Binding-site contacts:
Ligand atom C2 contacts residue ASN175 of chain 13.F at 2.4 Å.
Ligand atom C1 contacts residue GLU174 of chain 13.F at 4.1 Å.
Ligand atom O5 contacts residue ASN175 of chain 13.F at 2.4 Å (h-bond).
Ligand atom C6 contacts residue NAG1 of chain 13.K at 4.2 Å.
Ligand atom C4 contacts residue NAG1 of chain 13.K at 3.5 Å.
Ligand atom O7 contacts residue ASN175 of chain 13.F at 3.5 Å (h-bond).
Ligand atom N2 contacts residue ASN175 of chain 13.F at 2.9 Å (h-bond).
Ligand atom O5 contacts residue GLU174 of chain 13.F at 3.5 Å (salt-bridge).
Ligand atom C3 contacts residue NAG1 of chain 13.K at 3.7 Å.
Ligand atom C1 contacts residue THR85 of chain 13.F at 3.8 Å.
Ligand atom O5 contacts residue THR85 of chain 13.F at 4.3 Å.
Ligand atom O6 contacts residue PHE173 of chain 13.F at 4.0 Å.
Ligand atom C4 contacts residue ASN175 of chain 13.F at 4.2 Å.
Ligand atom C7 contacts residue ASN175 of chain 13.F at 3.4 Å.
Ligand atom C5 contacts residue THR85 of chain 13.F at 4.0 Å.
Ligand atom C8 contacts residue PRO86 of chain 13.F at 3.6 Å (hydrophobic).
Ligand atom C3 contacts residue ASN175 of chain 13.F at 3.8 Å.
Ligand atom N2 contacts residue PRO86 of chain 13.F at 3.9 Å.
Ligand atom C8 contacts residue GLU87 of chain 13.F at 3.6 Å.
Ligand atom C8 contacts residue ASN175 of chain 13.F at 4.5 Å.
Ligand atom O6 contacts residue THR85 of chain 13.F at 4.4 Å.
Ligand atom O6 contacts residue GLU174 of chain 13.F at 3.8 Å.
Ligand atom O3 contacts residue NAG1 of chain 13.K at 3.9 Å.
Ligand atom C1 contacts residue ASN175 of chain 13.F at 1.4 Å.
Ligand atom C5 contacts residue ASN175 of chain 13.F at 3.6 Å.
Ligand atom C3 contacts residue THR85 of chain 13.F at 4.4 Å.
Ligand atom C2 contacts residue THR85 of chain 13.F at 4.5 Å.
Ligand atom C5 contacts residue NAG1 of chain 13.K at 3.8 Å.
Ligand atom C8 contacts residue ARG88 of chain 13.F at 4.3 Å.
Ligand atom O4 contacts residue NAG1 of chain 13.K at 2.3 Å (h-bond).
Ligand atom C7 contacts residue PRO86 of chain 13.F at 4.3 Å (hydrophobic).
Ligand atom N2 contacts residue THR85 of chain 13.F at 4.5 Å.

The small molecule below binds the protein below.
Small molecule (SMILES): CC(=O)N[C@@H]1[C@@H](O)[C@H](O)[C@@H](CO)O[C@H]1O

Sequence of chain 13.F:
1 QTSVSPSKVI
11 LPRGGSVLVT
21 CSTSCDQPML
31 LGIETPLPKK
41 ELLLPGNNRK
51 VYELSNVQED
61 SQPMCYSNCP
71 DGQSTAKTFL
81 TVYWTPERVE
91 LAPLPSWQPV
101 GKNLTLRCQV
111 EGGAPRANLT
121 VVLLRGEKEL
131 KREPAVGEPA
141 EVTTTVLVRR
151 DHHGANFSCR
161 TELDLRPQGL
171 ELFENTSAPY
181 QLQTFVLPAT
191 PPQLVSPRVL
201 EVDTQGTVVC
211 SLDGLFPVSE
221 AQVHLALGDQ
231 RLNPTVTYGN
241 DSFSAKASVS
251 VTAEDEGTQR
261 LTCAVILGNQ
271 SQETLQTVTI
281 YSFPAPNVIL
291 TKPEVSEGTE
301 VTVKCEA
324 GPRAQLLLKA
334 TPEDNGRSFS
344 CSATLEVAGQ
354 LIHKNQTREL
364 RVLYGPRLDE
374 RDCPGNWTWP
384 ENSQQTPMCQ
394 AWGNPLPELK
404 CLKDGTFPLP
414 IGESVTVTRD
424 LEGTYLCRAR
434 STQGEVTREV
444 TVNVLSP